Binding-site contacts:
Ligand atom C10 contacts residue THR240 of chain 1.A at 3.5 Å.
Ligand atom C16 contacts residue ILE235 of chain 1.A at 4.0 Å (hydrophobic).
Ligand atom C11 contacts residue PRO287 of chain 1.A at 3.7 Å (hydrophobic).
Ligand atom C19 contacts residue LEU387 of chain 1.A at 3.9 Å (hydrophobic).
Ligand atom C27 contacts residue ASN181 of chain 1.A at 3.5 Å.
Ligand atom O1 contacts residue THR240 of chain 1.A at 3.7 Å.
Ligand atom O1 contacts residue HEM1 of chain 1.F at 2.4 Å.
Ligand atom C1 contacts residue THR240 of chain 1.A at 3.7 Å.
Ligand atom C12 contacts residue LEU89 of chain 1.A at 4.0 Å (hydrophobic).
Ligand atom C26 contacts residue LYS180 of chain 1.A at 3.5 Å.
Ligand atom C8 contacts residue LEU232 of chain 1.A at 3.9 Å (hydrophobic).
Ligand atom C7 contacts residue ILE235 of chain 1.A at 3.6 Å (hydrophobic).
Ligand atom C15 contacts residue MET86 of chain 1.A at 3.9 Å (hydrophobic).
Ligand atom C9 contacts residue LEU387 of chain 1.A at 3.8 Å (hydrophobic).
Ligand atom C4 contacts residue ILE88 of chain 1.A at 3.9 Å (hydrophobic).
Ligand atom C7 contacts residue LEU232 of chain 1.A at 3.5 Å (hydrophobic).
Ligand atom C1 contacts residue VAL283 of chain 1.A at 3.6 Å (hydrophobic).
Ligand atom C6 contacts residue ILE235 of chain 1.A at 4.0 Å (hydrophobic).
Ligand atom C15 contacts residue ILE235 of chain 1.A at 3.4 Å (hydrophobic).
Ligand atom C21 contacts residue LEU89 of chain 1.A at 4.1 Å (hydrophobic).
Ligand atom C14 contacts residue MET86 of chain 1.A at 4.1 Å (hydrophobic).
Ligand atom C2 contacts residue HEM1 of chain 1.F at 3.5 Å.
Ligand atom C14 contacts residue LEU232 of chain 1.A at 4.0 Å (hydrophobic).
Ligand atom C11 contacts residue ILE88 of chain 1.A at 4.2 Å (hydrophobic).
Ligand atom C4 contacts residue LEU232 of chain 1.A at 4.1 Å (hydrophobic).
Ligand atom C27 contacts residue LYS180 of chain 1.A at 3.9 Å.
Ligand atom O1 contacts residue ALA236 of chain 1.A at 4.2 Å.
Ligand atom C3 contacts residue ILE88 of chain 1.A at 4.0 Å (hydrophobic).
Ligand atom C4 contacts residue ALA236 of chain 1.A at 4.2 Å (hydrophobic).
Ligand atom C27 contacts residue MET184 of chain 1.A at 4.1 Å (hydrophobic).
Ligand atom C16 contacts residue MET86 of chain 1.A at 3.8 Å (hydrophobic).
Ligand atom C23 contacts residue PRO83 of chain 1.A at 4.0 Å (hydrophobic).
Ligand atom C19 contacts residue THR240 of chain 1.A at 3.4 Å.
Ligand atom C19 contacts residue VAL172 of chain 1.A at 4.1 Å (hydrophobic).
Ligand atom C17 contacts residue MET86 of chain 1.A at 4.1 Å (hydrophobic).
Ligand atom C3 contacts residue HEM1 of chain 1.F at 3.2 Å.
Ligand atom C18 contacts residue LEU171 of chain 1.A at 3.9 Å (hydrophobic).
Ligand atom C22 contacts residue THR84 of chain 1.A at 3.9 Å.
Ligand atom C4 contacts residue HEM1 of chain 1.F at 4.0 Å.
Ligand atom O2 contacts residue PRO83 of chain 1.A at 4.2 Å.

This protein binds this small molecule.
Small molecule (SMILES): C=C1CC[C@H](O)CC1=C/C=C1\CCC[C@]2(C)[C@@H]([C@H](C)CCCC(C)(C)O)CC[C@@H]12

Sequence of chain 1.A:
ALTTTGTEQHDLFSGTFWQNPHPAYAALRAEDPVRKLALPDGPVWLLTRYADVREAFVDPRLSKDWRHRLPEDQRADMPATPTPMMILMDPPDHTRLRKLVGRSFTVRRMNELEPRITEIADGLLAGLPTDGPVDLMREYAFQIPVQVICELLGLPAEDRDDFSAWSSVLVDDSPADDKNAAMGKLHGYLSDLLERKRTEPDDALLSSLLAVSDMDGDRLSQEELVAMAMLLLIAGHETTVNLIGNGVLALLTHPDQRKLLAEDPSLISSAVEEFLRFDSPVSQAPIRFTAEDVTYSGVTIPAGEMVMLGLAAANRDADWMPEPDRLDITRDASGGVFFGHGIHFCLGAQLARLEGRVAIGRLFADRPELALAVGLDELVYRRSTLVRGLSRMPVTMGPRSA